Binding-site contacts:
Ligand atom C8 contacts residue GLN130 of chain 1.I at 3.6 Å.
Ligand atom C8 contacts residue GLN129 of chain 1.I at 3.6 Å.
Ligand atom O6 contacts residue LYS53 of chain 1.I at 3.8 Å.
Ligand atom O3 contacts residue GLN130 of chain 1.I at 4.2 Å.
Ligand atom O2 contacts residue GLN130 of chain 1.I at 3.9 Å.
Ligand atom C1 contacts residue ALA52 of chain 1.I at 3.6 Å (hydrophobic).
Ligand atom C1 contacts residue ASN91 of chain 1.I at 4.3 Å.
Ligand atom C8 contacts residue GLY131 of chain 1.I at 3.6 Å.
Ligand atom O1S6 contacts residue GLN130 of chain 1.I at 4.0 Å.
Ligand atom C8 contacts residue PHE90 of chain 1.I at 3.9 Å (hydrophobic).
Ligand atom O4 contacts residue GLN130 of chain 1.I at 3.7 Å.
Ligand atom O5 contacts residue ASN56 of chain 1.I at 2.4 Å (h-bond).
Ligand atom N2 contacts residue ASN56 of chain 1.I at 2.9 Å (h-bond).
Ligand atom C5 contacts residue ASN91 of chain 1.I at 3.5 Å.
Ligand atom O7 contacts residue ALA52 of chain 1.I at 3.7 Å.
Ligand atom O6 contacts residue ASN91 of chain 1.I at 3.3 Å (h-bond).
Ligand atom C4 contacts residue ASN56 of chain 1.I at 4.3 Å.
Ligand atom O6 contacts residue PHE90 of chain 1.I at 3.4 Å.
Ligand atom C7 contacts residue ASN56 of chain 1.I at 3.2 Å.
Ligand atom O5 contacts residue LYS53 of chain 1.I at 3.4 Å.
Ligand atom C2 contacts residue GLN130 of chain 1.I at 4.3 Å.
Ligand atom C2 contacts residue ALA52 of chain 1.I at 4.1 Å (hydrophobic).
Ligand atom C2 contacts residue ASN56 of chain 1.I at 2.5 Å.
Ligand atom O5 contacts residue ASN91 of chain 1.I at 3.4 Å (h-bond).
Ligand atom C2 contacts residue GLN130 of chain 1.I at 4.2 Å.
Ligand atom O2 contacts residue GLN130 of chain 1.I at 4.3 Å.
Ligand atom O6 contacts residue ILE162 of chain 1.I at 3.4 Å.
Ligand atom C3 contacts residue ASN56 of chain 1.I at 3.8 Å.
Ligand atom C5 contacts residue ASN56 of chain 1.I at 3.6 Å.
Ligand atom C6 contacts residue LYS53 of chain 1.I at 3.1 Å.
Ligand atom C4 contacts residue GLN130 of chain 1.I at 4.1 Å.
Ligand atom C5 contacts residue GLN130 of chain 1.I at 4.3 Å.
Ligand atom O7 contacts residue ASN56 of chain 1.I at 3.3 Å (h-bond).
Ligand atom C3 contacts residue GLN130 of chain 1.I at 3.5 Å.
Ligand atom C6 contacts residue ASN91 of chain 1.I at 3.4 Å.
Ligand atom C5 contacts residue LYS53 of chain 1.I at 4.0 Å.
Ligand atom O2S6 contacts residue LYS53 of chain 1.I at 4.3 Å.
Ligand atom O7 contacts residue PHE90 of chain 1.I at 4.3 Å.
Ligand atom O5 contacts residue ALA52 of chain 1.I at 3.6 Å.
Ligand atom C1 contacts residue ASN56 of chain 1.I at 1.4 Å.

The small molecule below binds the protein below.
Small molecule (SMILES): CC(=O)N[C@H]1[C@H](O[C@H]2[C@H](O)[C@@H](NC(C)=O)CO[C@@H]2CO)O[C@H](CO[C@H]2O[C@H](CO)[C@@H](O)[C@H](O)[C@@H]2O)[C@@H](O[C@H]2O[C@H](CO)[C@@H](O)[C@H](O)[C@@H]2O)[C@@H]1O[C@@H]1O[C@H](CS(=O)(=O)O)[C@@H](O[C@@H]2O[C@H](CO)[C@@H](O)[C@H](O)[C@H]2O)[C@H](O)[C@H]1O

Sequence of chain 1.I:
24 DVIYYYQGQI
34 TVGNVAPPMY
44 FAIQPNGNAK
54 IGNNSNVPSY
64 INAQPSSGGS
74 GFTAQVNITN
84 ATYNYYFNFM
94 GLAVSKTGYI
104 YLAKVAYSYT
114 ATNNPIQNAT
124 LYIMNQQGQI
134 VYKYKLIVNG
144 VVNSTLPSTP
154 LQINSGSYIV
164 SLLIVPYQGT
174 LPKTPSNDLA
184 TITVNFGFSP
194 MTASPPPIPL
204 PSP